Binding-site contacts:
Ligand atom O7 contacts residue GLN1071 of chain 1.C at 4.4 Å.
Ligand atom C7 contacts residue ASN717 of chain 1.C at 3.7 Å.
Ligand atom O4 contacts residue LEU922 of chain 1.C at 4.2 Å.
Ligand atom O5 contacts residue GLN1071 of chain 1.C at 4.0 Å.
Ligand atom O5 contacts residue ASN717 of chain 1.C at 2.3 Å (h-bond).
Ligand atom C5 contacts residue LEU922 of chain 1.C at 4.2 Å (hydrophobic).
Ligand atom O7 contacts residue LEU922 of chain 1.C at 3.5 Å.
Ligand atom N2 contacts residue ASN717 of chain 1.C at 2.8 Å (h-bond).
Ligand atom C1 contacts residue GLN1071 of chain 1.C at 4.2 Å.
Ligand atom C2 contacts residue GLN1071 of chain 1.C at 4.4 Å.
Ligand atom C4 contacts residue ASN717 of chain 1.C at 4.2 Å.
Ligand atom O7 contacts residue ASN717 of chain 1.C at 4.2 Å.
Ligand atom C7 contacts residue LEU922 of chain 1.C at 4.5 Å (hydrophobic).
Ligand atom C3 contacts residue ASN717 of chain 1.C at 3.7 Å.
Ligand atom C1 contacts residue LEU922 of chain 1.C at 4.4 Å (hydrophobic).
Ligand atom O6 contacts residue GLN926 of chain 1.C at 4.3 Å.
Ligand atom C2 contacts residue ASN717 of chain 1.C at 2.4 Å.
Ligand atom C5 contacts residue GLN926 of chain 1.C at 4.4 Å.
Ligand atom C1 contacts residue ASN717 of chain 1.C at 1.5 Å.
Ligand atom C5 contacts residue ASN717 of chain 1.C at 3.7 Å.

Sequence of chain 1.C:
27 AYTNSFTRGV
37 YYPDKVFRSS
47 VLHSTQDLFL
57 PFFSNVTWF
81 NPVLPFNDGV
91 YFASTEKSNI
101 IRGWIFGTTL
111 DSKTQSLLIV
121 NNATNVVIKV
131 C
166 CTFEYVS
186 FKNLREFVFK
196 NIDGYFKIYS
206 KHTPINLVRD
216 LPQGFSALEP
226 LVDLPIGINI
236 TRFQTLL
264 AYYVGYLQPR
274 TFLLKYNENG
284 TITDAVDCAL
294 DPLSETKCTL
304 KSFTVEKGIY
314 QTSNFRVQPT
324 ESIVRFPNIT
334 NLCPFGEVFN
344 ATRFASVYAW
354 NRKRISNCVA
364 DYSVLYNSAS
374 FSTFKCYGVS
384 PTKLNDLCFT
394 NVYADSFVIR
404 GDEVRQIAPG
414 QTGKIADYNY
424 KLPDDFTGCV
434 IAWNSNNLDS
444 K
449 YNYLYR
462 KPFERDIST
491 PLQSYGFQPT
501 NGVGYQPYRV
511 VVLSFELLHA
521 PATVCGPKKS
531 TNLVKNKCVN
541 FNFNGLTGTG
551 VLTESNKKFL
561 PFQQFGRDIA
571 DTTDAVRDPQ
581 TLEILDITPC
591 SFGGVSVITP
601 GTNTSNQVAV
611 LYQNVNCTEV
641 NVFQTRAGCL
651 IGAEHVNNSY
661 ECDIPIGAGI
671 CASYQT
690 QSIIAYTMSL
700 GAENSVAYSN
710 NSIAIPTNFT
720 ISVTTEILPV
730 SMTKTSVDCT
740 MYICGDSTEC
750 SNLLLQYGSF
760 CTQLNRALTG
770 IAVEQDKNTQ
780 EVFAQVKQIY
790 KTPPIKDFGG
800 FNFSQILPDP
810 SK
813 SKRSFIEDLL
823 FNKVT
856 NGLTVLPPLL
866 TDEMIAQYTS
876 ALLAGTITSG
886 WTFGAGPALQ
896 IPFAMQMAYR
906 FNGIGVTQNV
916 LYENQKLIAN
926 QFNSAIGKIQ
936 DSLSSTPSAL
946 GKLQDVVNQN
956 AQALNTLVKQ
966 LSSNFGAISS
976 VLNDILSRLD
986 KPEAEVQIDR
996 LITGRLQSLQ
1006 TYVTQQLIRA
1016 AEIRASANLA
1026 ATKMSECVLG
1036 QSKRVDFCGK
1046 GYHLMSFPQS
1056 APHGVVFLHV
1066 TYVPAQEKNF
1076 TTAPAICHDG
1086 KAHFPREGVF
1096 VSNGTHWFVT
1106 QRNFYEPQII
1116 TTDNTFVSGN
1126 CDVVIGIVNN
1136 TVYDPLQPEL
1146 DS

This small molecule binds to this protein.
Small molecule (SMILES): CC(=O)N[C@H]1[C@H](O[C@H]2[C@H](O)[C@@H](NC(C)=O)CO[C@@H]2CO)O[C@H](CO)[C@@H](O)[C@@H]1O